The small molecule below binds the protein below.
Small molecule (SMILES): CC(C)(C)CC(C)(C)c1ccc(OCCOCCOCCOCCOCCOCCOCCOCCOCCOCCO)cc1

Sequence of chain 1.A:
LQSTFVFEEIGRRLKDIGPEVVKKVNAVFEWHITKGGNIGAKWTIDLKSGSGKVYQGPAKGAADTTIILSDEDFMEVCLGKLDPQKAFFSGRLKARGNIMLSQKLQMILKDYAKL

Binding-site contacts:
Ligand atom C12 contacts residue TRP36 of chain 1.A at 4.1 Å (hydrophobic).
Ligand atom C13 contacts residue TRP36 of chain 1.A at 3.8 Å (hydrophobic).
Ligand atom O24 contacts residue GLN90 of chain 1.A at 3.2 Å.
Ligand atom C23 contacts residue MET105 of chain 1.A at 3.7 Å (hydrophobic).
Ligand atom C16 contacts residue SER107 of chain 1.A at 3.8 Å.
Ligand atom C16 contacts residue GLN111 of chain 1.A at 3.5 Å.
Ligand atom C22 contacts residue GLN90 of chain 1.A at 3.7 Å.
Ligand atom O18 contacts residue GLN90 of chain 1.A at 2.9 Å (h-bond).
Ligand atom C8 contacts residue PHE79 of chain 1.A at 3.9 Å (hydrophobic).
Ligand atom C14 contacts residue TRP36 of chain 1.A at 3.6 Å (hydrophobic).
Ligand atom C3 contacts residue GLN111 of chain 1.A at 4.1 Å.
Ligand atom C17 contacts residue GLN90 of chain 1.A at 4.0 Å.
Ligand atom C7 contacts residue TRP36 of chain 1.A at 3.9 Å (hydrophobic).
Ligand atom O15 contacts residue PRO89 of chain 1.A at 3.7 Å.
Ligand atom C9 contacts residue TRP36 of chain 1.A at 3.6 Å (hydrophobic).
Ligand atom C10 contacts residue TRP36 of chain 1.A at 3.9 Å (hydrophobic).
Ligand atom C7 contacts residue LEU114 of chain 1.A at 3.8 Å (hydrophobic).
Ligand atom C11 contacts residue SER107 of chain 1.A at 3.4 Å.
Ligand atom C23 contacts residue GLN108 of chain 1.A at 3.7 Å.
Ligand atom O21 contacts residue ILE104 of chain 1.A at 4.1 Å.
Ligand atom C11 contacts residue TRP36 of chain 1.A at 4.1 Å (hydrophobic).
Ligand atom C3 contacts residue LYS115 of chain 1.A at 4.0 Å.
Ligand atom C25 contacts residue GLN108 of chain 1.A at 3.3 Å.
Ligand atom C25 contacts residue GLN90 of chain 1.A at 3.5 Å.
Ligand atom C10 contacts residue GLN111 of chain 1.A at 4.0 Å.
Ligand atom O24 contacts residue GLN108 of chain 1.A at 4.1 Å.
Ligand atom C2 contacts residue VAL82 of chain 1.A at 3.8 Å (hydrophobic).
Ligand atom C26 contacts residue GLN90 of chain 1.A at 4.0 Å.
Ligand atom O15 contacts residue LEU98 of chain 1.A at 4.0 Å.
Ligand atom O21 contacts residue GLN90 of chain 1.A at 4.0 Å.
Ligand atom C17 contacts residue SER107 of chain 1.A at 3.6 Å.
Ligand atom C16 contacts residue GLN90 of chain 1.A at 4.0 Å.
Ligand atom C4 contacts residue CYS83 of chain 1.A at 4.1 Å (hydrophobic).
Ligand atom C2 contacts residue GLN111 of chain 1.A at 4.0 Å.
Ligand atom C23 contacts residue GLN90 of chain 1.A at 3.7 Å.
Ligand atom C26 contacts residue GLN108 of chain 1.A at 3.8 Å.
Ligand atom C11 contacts residue GLN111 of chain 1.A at 3.8 Å.
Ligand atom C20 contacts residue GLN90 of chain 1.A at 3.4 Å.
Ligand atom C19 contacts residue GLN90 of chain 1.A at 3.7 Å.
Ligand atom C8 contacts residue CYS83 of chain 1.A at 3.9 Å (hydrophobic).